Binding-site contacts:
Ligand atom C2 contacts residue ASN332 of chain 1.A at 3.5 Å.
Ligand atom C5 contacts residue SER334 of chain 1.A at 4.2 Å.
Ligand atom N2 contacts residue ASN332 of chain 1.A at 4.2 Å.
Ligand atom C1 contacts residue SER334 of chain 1.A at 4.3 Å.
Ligand atom C1 contacts residue ASN332 of chain 1.A at 2.7 Å.
Ligand atom O1 contacts residue SER334 of chain 1.A at 4.4 Å.
Ligand atom O5 contacts residue VAL335 of chain 1.A at 4.3 Å.
Ligand atom C7 contacts residue ASN332 of chain 1.A at 4.0 Å.
Ligand atom O7 contacts residue ASN332 of chain 1.A at 3.2 Å (h-bond).
Ligand atom C5 contacts residue ASN332 of chain 1.A at 3.9 Å.
Ligand atom C6 contacts residue ASN332 of chain 1.A at 4.4 Å.
Ligand atom O5 contacts residue ASN332 of chain 1.A at 2.5 Å (h-bond).
Ligand atom O5 contacts residue SER334 of chain 1.A at 3.9 Å.
Ligand atom O1 contacts residue ASN332 of chain 1.A at 2.0 Å (h-bond).

A protein and the small-molecule ligand that binds it are described below.
Small molecule (SMILES): CC(=O)N[C@@H]1[C@@H](O)[C@H](O)[C@@H](CO)O[C@H]1O

Sequence of chain 1.A:
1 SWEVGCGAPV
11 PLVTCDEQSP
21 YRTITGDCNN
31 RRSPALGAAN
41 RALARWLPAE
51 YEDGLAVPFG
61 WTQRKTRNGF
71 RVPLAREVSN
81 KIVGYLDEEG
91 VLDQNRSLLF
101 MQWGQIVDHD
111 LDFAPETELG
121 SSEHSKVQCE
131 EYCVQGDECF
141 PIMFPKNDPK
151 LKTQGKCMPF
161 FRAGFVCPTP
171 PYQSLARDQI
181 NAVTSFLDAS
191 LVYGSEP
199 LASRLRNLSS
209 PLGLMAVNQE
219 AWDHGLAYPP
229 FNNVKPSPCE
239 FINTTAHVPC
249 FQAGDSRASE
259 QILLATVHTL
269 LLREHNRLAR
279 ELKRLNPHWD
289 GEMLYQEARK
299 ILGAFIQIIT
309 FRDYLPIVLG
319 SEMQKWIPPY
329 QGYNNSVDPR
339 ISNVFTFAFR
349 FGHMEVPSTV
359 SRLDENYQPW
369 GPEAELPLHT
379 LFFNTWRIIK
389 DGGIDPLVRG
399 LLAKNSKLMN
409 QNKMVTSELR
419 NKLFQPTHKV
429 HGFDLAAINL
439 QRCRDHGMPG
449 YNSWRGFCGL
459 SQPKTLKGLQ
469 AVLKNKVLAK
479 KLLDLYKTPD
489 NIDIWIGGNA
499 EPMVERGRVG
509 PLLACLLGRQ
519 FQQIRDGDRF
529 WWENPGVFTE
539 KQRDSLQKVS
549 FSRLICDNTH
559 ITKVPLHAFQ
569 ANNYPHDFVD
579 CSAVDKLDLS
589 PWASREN